Sequence of chain 1.C:
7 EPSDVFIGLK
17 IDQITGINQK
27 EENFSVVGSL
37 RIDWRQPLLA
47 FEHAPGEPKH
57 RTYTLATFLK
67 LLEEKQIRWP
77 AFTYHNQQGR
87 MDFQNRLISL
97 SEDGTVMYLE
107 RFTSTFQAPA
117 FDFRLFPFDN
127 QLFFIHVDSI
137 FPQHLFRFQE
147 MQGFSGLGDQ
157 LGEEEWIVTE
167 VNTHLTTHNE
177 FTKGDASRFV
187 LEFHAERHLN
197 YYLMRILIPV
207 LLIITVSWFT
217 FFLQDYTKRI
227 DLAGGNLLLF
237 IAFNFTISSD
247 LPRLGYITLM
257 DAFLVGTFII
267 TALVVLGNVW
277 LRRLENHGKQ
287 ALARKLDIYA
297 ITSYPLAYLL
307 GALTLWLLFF

Binding-site contacts:
Ligand atom O contacts residue TRP75 of chain 1.C at 4.2 Å.
Ligand atom O1 contacts residue LEU61 of chain 1.C at 3.6 Å.
Ligand atom C1 contacts residue PRO76 of chain 1.C at 4.0 Å (hydrophobic).
Ligand atom O1 contacts residue ARG92 of chain 1.C at 3.4 Å (salt-bridge).
Ligand atom BR contacts residue TYR104 of chain 1.C at 4.1 Å.
Ligand atom C1 contacts residue TRP75 of chain 1.C at 4.0 Å (hydrophobic).
Ligand atom C4 contacts residue LEU61 of chain 1.C at 3.5 Å (hydrophobic).
Ligand atom C3 contacts residue ILE94 of chain 1.C at 4.3 Å (hydrophobic).
Ligand atom C contacts residue PHE78 of chain 1.C at 3.7 Å (hydrophobic).
Ligand atom C contacts residue TRP75 of chain 1.C at 3.4 Å (hydrophobic).
Ligand atom C7 contacts residue ARG92 of chain 1.C at 4.1 Å.
Ligand atom C4 contacts residue PHE78 of chain 1.C at 4.2 Å (hydrophobic).
Ligand atom C3 contacts residue TYR104 of chain 1.C at 3.5 Å (hydrophobic).
Ligand atom O1 contacts residue LEU65 of chain 1.C at 4.4 Å.
Ligand atom BR contacts residue ILE38 of chain 1.C at 4.3 Å.
Ligand atom C4 contacts residue TYR104 of chain 1.C at 3.7 Å (hydrophobic).
Ligand atom C6 contacts residue PHE78 of chain 1.C at 4.1 Å (hydrophobic).
Ligand atom C contacts residue ALA77 of chain 1.C at 4.5 Å (hydrophobic).
Ligand atom BR contacts residue TRP40 of chain 1.C at 4.2 Å.
Ligand atom C1 contacts residue PHE78 of chain 1.C at 4.2 Å (hydrophobic).
Ligand atom C contacts residue PRO76 of chain 1.C at 4.0 Å (hydrophobic).
Ligand atom C3 contacts residue LEU61 of chain 1.C at 4.0 Å (hydrophobic).
Ligand atom C6 contacts residue TRP75 of chain 1.C at 4.2 Å (hydrophobic).
Ligand atom C5 contacts residue PHE78 of chain 1.C at 3.7 Å (hydrophobic).
Ligand atom C2 contacts residue TYR104 of chain 1.C at 4.2 Å (hydrophobic).
Ligand atom C5 contacts residue TRP75 of chain 1.C at 4.1 Å (hydrophobic).
Ligand atom BR contacts residue VAL102 of chain 1.C at 4.4 Å.
Ligand atom C7 contacts residue LEU61 of chain 1.C at 4.0 Å (hydrophobic).
Ligand atom C8 contacts residue LEU65 of chain 1.C at 4.0 Å (hydrophobic).
Ligand atom O contacts residue LEU65 of chain 1.C at 3.8 Å.
Ligand atom C8 contacts residue LEU61 of chain 1.C at 4.2 Å (hydrophobic).
Ligand atom C8 contacts residue ARG92 of chain 1.C at 4.2 Å.

A small-molecule ligand and the protein it binds are described below.
Small molecule (SMILES): O=C(O)CCc1ccc(Br)cc1